The small molecule below binds the protein below.
Small molecule (SMILES): N[C@@H](CCC(=O)O)C(=O)O

Binding-site contacts:
Ligand atom OXT contacts residue GLY14 of chain 1.K at 3.8 Å.
Ligand atom CA contacts residue GLU63 of chain 1.K at 3.4 Å.
Ligand atom OE1 contacts residue THR15 of chain 1.K at 3.9 Å.
Ligand atom CD contacts residue THR15 of chain 1.K at 3.4 Å.
Ligand atom N contacts residue SER254 of chain 1.I at 4.2 Å.
Ligand atom OE1 contacts residue MET121 of chain 1.K at 4.5 Å.
Ligand atom OE1 contacts residue ALA120 of chain 1.K at 3.0 Å (h-bond).
Ligand atom C contacts residue ASP96 of chain 1.K at 3.6 Å.
Ligand atom OE1 contacts residue THR95 of chain 1.K at 2.7 Å (h-bond).
Ligand atom CA contacts residue ASP96 of chain 1.K at 3.4 Å.
Ligand atom OXT contacts residue SER62 of chain 1.K at 2.9 Å (h-bond).
Ligand atom O contacts residue GLU63 of chain 1.K at 3.6 Å (salt-bridge).
Ligand atom OXT contacts residue THR95 of chain 1.K at 4.4 Å.
Ligand atom OE2 contacts residue THR95 of chain 1.K at 3.7 Å.
Ligand atom C contacts residue GLU63 of chain 1.K at 3.3 Å.
Ligand atom OE2 contacts residue ALA120 of chain 1.K at 3.8 Å.
Ligand atom OXT contacts residue GLY61 of chain 1.K at 3.5 Å.
Ligand atom OE2 contacts residue GLY14 of chain 1.K at 3.6 Å.
Ligand atom O contacts residue SER62 of chain 1.K at 2.4 Å (h-bond).
Ligand atom OXT contacts residue GLY94 of chain 1.K at 3.4 Å.
Ligand atom C contacts residue THR95 of chain 1.K at 4.2 Å.
Ligand atom OXT contacts residue GLU63 of chain 1.K at 3.6 Å.
Ligand atom C contacts residue GLY61 of chain 1.K at 4.3 Å.
Ligand atom N contacts residue ASP96 of chain 1.K at 2.8 Å (salt-bridge).
Ligand atom OE2 contacts residue GLY94 of chain 1.K at 3.6 Å.
Ligand atom CB contacts residue THR95 of chain 1.K at 4.4 Å.
Ligand atom CB contacts residue ASP96 of chain 1.K at 3.4 Å.
Ligand atom CD contacts residue THR95 of chain 1.K at 3.6 Å.
Ligand atom OE2 contacts residue THR15 of chain 1.K at 3.2 Å (h-bond).
Ligand atom O contacts residue ASP96 of chain 1.K at 3.1 Å (salt-bridge).
Ligand atom N contacts residue GLU63 of chain 1.K at 2.5 Å (salt-bridge).
Ligand atom O contacts residue GLY94 of chain 1.K at 3.7 Å.
Ligand atom C contacts residue SER62 of chain 1.K at 3.2 Å.
Ligand atom C contacts residue GLY94 of chain 1.K at 3.9 Å.
Ligand atom O contacts residue THR95 of chain 1.K at 3.5 Å (h-bond).
Ligand atom CG contacts residue THR15 of chain 1.K at 3.6 Å.
Ligand atom CD contacts residue ALA120 of chain 1.K at 3.6 Å (hydrophobic).

Sequence of chain 1.I:
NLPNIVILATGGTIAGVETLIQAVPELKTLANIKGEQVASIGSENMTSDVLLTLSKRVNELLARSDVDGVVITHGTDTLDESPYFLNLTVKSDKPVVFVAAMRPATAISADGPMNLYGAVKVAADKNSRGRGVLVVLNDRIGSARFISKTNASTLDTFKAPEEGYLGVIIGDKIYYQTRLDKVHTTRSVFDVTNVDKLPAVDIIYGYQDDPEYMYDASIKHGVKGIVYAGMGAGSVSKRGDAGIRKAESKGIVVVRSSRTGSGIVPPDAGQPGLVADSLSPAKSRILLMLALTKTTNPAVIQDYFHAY

Sequence of chain 1.K:
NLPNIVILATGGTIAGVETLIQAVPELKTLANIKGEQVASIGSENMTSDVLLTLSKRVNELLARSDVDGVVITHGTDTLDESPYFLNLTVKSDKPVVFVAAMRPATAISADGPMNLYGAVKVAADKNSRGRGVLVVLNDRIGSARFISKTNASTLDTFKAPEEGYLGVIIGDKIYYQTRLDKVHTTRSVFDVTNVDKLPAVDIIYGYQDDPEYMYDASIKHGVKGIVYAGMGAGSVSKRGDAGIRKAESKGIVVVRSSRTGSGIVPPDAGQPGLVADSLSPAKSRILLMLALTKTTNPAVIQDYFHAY